Binding-site contacts:
Ligand atom N2 contacts residue ASN103 of chain 3.C at 2.8 Å (h-bond).
Ligand atom O7 contacts residue ASN103 of chain 3.C at 2.2 Å (h-bond).
Ligand atom C6 contacts residue LYS117 of chain 3.C at 3.9 Å.
Ligand atom O6 contacts residue ARG140 of chain 3.C at 4.3 Å.
Ligand atom C1 contacts residue LYS117 of chain 3.C at 4.2 Å.
Ligand atom O6 contacts residue LYS117 of chain 3.C at 3.0 Å (salt-bridge).
Ligand atom O6 contacts residue TYR161 of chain 3.C at 3.5 Å (h-bond).
Ligand atom C7 contacts residue ASN103 of chain 3.C at 2.8 Å.
Ligand atom C6 contacts residue ARG113 of chain 3.C at 3.9 Å.
Ligand atom C1 contacts residue ASN103 of chain 3.C at 1.8 Å.
Ligand atom C5 contacts residue LYS117 of chain 3.C at 4.1 Å.
Ligand atom C5 contacts residue ASN103 of chain 3.C at 3.9 Å.
Ligand atom C8 contacts residue ASN103 of chain 3.C at 4.1 Å.
Ligand atom C2 contacts residue ASN103 of chain 3.C at 2.3 Å.
Ligand atom C3 contacts residue ASN103 of chain 3.C at 3.8 Å.
Ligand atom C4 contacts residue ASN103 of chain 3.C at 4.2 Å.
Ligand atom O5 contacts residue ASN103 of chain 3.C at 2.6 Å (h-bond).
Ligand atom O6 contacts residue ARG113 of chain 3.C at 3.8 Å.
Ligand atom O5 contacts residue LYS117 of chain 3.C at 3.3 Å (salt-bridge).

This small molecule binds to this protein.
Small molecule (SMILES): CC(=O)N[C@@H]1[C@@H](O)[C@H](O)[C@@H](CO)O[C@H]1O

Sequence of chain 3.C:
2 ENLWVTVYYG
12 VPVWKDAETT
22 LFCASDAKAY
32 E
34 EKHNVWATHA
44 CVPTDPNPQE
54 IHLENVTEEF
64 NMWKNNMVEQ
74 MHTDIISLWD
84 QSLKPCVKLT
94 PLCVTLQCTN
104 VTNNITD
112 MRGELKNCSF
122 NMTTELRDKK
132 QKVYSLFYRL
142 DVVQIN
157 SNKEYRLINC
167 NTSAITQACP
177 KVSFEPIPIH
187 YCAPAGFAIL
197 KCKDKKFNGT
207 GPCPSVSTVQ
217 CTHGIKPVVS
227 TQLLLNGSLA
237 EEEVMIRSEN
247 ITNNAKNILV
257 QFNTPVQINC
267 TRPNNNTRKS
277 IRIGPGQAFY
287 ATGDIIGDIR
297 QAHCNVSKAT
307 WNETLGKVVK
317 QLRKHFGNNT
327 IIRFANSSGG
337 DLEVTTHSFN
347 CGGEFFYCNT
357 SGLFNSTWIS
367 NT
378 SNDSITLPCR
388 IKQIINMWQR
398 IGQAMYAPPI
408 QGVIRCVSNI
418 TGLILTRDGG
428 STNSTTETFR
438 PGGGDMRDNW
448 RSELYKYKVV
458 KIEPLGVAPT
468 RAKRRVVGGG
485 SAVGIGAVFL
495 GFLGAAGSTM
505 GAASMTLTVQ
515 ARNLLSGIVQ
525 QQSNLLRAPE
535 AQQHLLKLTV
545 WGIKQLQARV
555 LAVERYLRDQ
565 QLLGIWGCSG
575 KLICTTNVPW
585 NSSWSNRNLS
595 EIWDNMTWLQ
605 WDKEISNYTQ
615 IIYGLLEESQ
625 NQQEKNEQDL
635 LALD